Binding-site contacts:
Ligand atom O4 contacts residue SER64 of chain 1.A at 3.6 Å (h-bond).
Ligand atom O10 contacts residue LYS37 of chain 1.A at 3.5 Å.
Ligand atom C4 contacts residue ILE123 of chain 1.A at 3.7 Å (hydrophobic).
Ligand atom O9 contacts residue ARG75 of chain 1.A at 2.8 Å (salt-bridge).
Ligand atom O9 contacts residue PHE36 of chain 1.A at 3.5 Å.
Ligand atom O10 contacts residue ARG75 of chain 1.A at 2.8 Å (salt-bridge).
Ligand atom C8 contacts residue ARG75 of chain 1.A at 3.4 Å.
Ligand atom N4 contacts residue PHE36 of chain 1.A at 3.5 Å.
Ligand atom N2 contacts residue THR144 of chain 1.A at 3.6 Å.
Ligand atom N3 contacts residue VAL11 of chain 1.A at 3.5 Å.
Ligand atom C52 contacts residue ILE33 of chain 1.A at 3.8 Å (hydrophobic).
Ligand atom N2 contacts residue GLU32 of chain 1.A at 2.7 Å (salt-bridge).
Ligand atom C3 contacts residue PHE69 of chain 1.A at 3.6 Å (hydrophobic).
Ligand atom N3 contacts residue ILE10 of chain 1.A at 3.4 Å (h-bond).
Ligand atom C4 contacts residue NDP1 of chain 1.B at 3.7 Å.
Ligand atom N1 contacts residue GLU32 of chain 1.A at 2.7 Å (salt-bridge).
Ligand atom C4B contacts residue SER64 of chain 1.A at 2.0 Å.
Ligand atom C8 contacts residue LYS37 of chain 1.A at 3.8 Å.
Ligand atom N2 contacts residue VAL11 of chain 1.A at 3.5 Å.
Ligand atom C6 contacts residue GLU32 of chain 1.A at 3.6 Å.
Ligand atom N3 contacts residue PHE36 of chain 1.A at 3.6 Å.
Ligand atom C51 contacts residue NDP1 of chain 1.B at 3.7 Å.
Ligand atom C51 contacts residue ILE123 of chain 1.A at 3.5 Å (hydrophobic).
Ligand atom O4 contacts residue LEU25 of chain 1.A at 3.3 Å.
Ligand atom C6' contacts residue PHE36 of chain 1.A at 3.8 Å (hydrophobic).
Ligand atom C3' contacts residue LEU25 of chain 1.A at 3.7 Å (hydrophobic).
Ligand atom C4 contacts residue PHE36 of chain 1.A at 3.5 Å (hydrophobic).
Ligand atom N3 contacts residue NDP1 of chain 1.B at 3.7 Å.
Ligand atom C5 contacts residue PHE36 of chain 1.A at 3.7 Å (hydrophobic).
Ligand atom N4 contacts residue ILE123 of chain 1.A at 2.5 Å (h-bond).
Ligand atom N4 contacts residue TYR129 of chain 1.A at 3.4 Å (h-bond).
Ligand atom C2 contacts residue GLU32 of chain 1.A at 3.5 Å.
Ligand atom O9 contacts residue LYS37 of chain 1.A at 3.5 Å.
Ligand atom C53 contacts residue ILE33 of chain 1.A at 3.7 Å (hydrophobic).
Ligand atom C4 contacts residue ILE10 of chain 1.A at 3.6 Å (hydrophobic).
Ligand atom N4 contacts residue ILE10 of chain 1.A at 2.9 Å (h-bond).
Ligand atom N2 contacts residue ALA12 of chain 1.A at 3.6 Å (h-bond).
Ligand atom N1 contacts residue PHE36 of chain 1.A at 3.8 Å.
Ligand atom C54 contacts residue ILE33 of chain 1.A at 3.8 Å (hydrophobic).
Ligand atom N4 contacts residue NDP1 of chain 1.B at 3.8 Å.

A small-molecule ligand and the protein it binds are described below.
Small molecule (SMILES): COc1cc(Cc2cnc(N)nc2N)cc(C#CCCCC(=O)O)c1OC

Sequence of chain 1.A:
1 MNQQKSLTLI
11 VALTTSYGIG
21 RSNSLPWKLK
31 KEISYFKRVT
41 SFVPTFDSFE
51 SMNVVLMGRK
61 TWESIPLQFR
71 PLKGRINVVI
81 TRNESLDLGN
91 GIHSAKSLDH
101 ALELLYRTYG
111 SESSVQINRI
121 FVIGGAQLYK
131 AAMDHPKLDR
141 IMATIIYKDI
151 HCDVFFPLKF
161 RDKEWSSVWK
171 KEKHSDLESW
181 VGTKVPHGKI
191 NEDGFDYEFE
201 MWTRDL